Binding-site contacts:
Ligand atom C2 contacts residue GLU384 of chain 1.A at 4.0 Å.
Ligand atom C9 contacts residue GLU384 of chain 1.A at 3.6 Å.
Ligand atom C3 contacts residue MET339 of chain 1.A at 3.9 Å (hydrophobic).
Ligand atom N1 contacts residue SER181 of chain 1.A at 3.0 Å (h-bond).
Ligand atom C11 contacts residue GLU384 of chain 1.A at 3.8 Å.
Ligand atom C6 contacts residue LYS180 of chain 1.A at 3.9 Å.
Ligand atom C4 contacts residue LYS501 of chain 1.A at 3.8 Å.
Ligand atom C5 contacts residue LYS180 of chain 1.A at 3.8 Å.
Ligand atom N2 contacts residue ALA541 of chain 1.A at 3.5 Å.
Ligand atom N1 contacts residue GLU384 of chain 1.A at 3.6 Å.
Ligand atom N1 contacts residue LEU178 of chain 1.A at 4.0 Å.
Ligand atom C5 contacts residue LYS501 of chain 1.A at 4.1 Å.
Ligand atom O1 contacts residue PHE383 of chain 1.A at 3.5 Å.
Ligand atom C10 contacts residue LEU178 of chain 1.A at 4.0 Å (hydrophobic).
Ligand atom O1 contacts residue LEU177 of chain 1.A at 3.7 Å.
Ligand atom C1 contacts residue MET339 of chain 1.A at 4.2 Å (hydrophobic).
Ligand atom N2 contacts residue LYS501 of chain 1.A at 3.1 Å (salt-bridge).
Ligand atom C9 contacts residue GLU179 of chain 1.A at 3.9 Å.
Ligand atom C12 contacts residue GLU384 of chain 1.A at 4.0 Å.
Ligand atom N2 contacts residue PHE383 of chain 1.A at 3.4 Å.
Ligand atom C9 contacts residue SER181 of chain 1.A at 4.0 Å.
Ligand atom N1 contacts residue GLU179 of chain 1.A at 3.4 Å.
Ligand atom C1 contacts residue SER181 of chain 1.A at 4.0 Å.
Ligand atom C6 contacts residue ASP504 of chain 1.A at 3.6 Å.
Ligand atom C12 contacts residue LEU177 of chain 1.A at 3.5 Å (hydrophobic).
Ligand atom C1 contacts residue LYS501 of chain 1.A at 3.6 Å.
Ligand atom C9 contacts residue LEU178 of chain 1.A at 3.9 Å (hydrophobic).
Ligand atom N1 contacts residue LYS180 of chain 1.A at 3.0 Å (salt-bridge).
Ligand atom C10 contacts residue PHE383 of chain 1.A at 4.2 Å (hydrophobic).
Ligand atom C9 contacts residue LYS180 of chain 1.A at 3.7 Å.
Ligand atom C12 contacts residue TYR373 of chain 1.A at 3.7 Å (hydrophobic).
Ligand atom C7 contacts residue LYS501 of chain 1.A at 3.9 Å.
Ligand atom C6 contacts residue LYS501 of chain 1.A at 3.4 Å.
Ligand atom C2 contacts residue LYS501 of chain 1.A at 3.7 Å.
Ligand atom O2 contacts residue LEU178 of chain 1.A at 3.4 Å (h-bond).
Ligand atom C5 contacts residue ASP504 of chain 1.A at 3.5 Å.
Ligand atom O2 contacts residue GLU179 of chain 1.A at 4.0 Å.
Ligand atom C12 contacts residue ILE388 of chain 1.A at 3.8 Å (hydrophobic).
Ligand atom C11 contacts residue CYS387 of chain 1.A at 3.5 Å (hydrophobic).
Ligand atom C12 contacts residue CYS387 of chain 1.A at 3.9 Å (hydrophobic).

Sequence of chain 1.A:
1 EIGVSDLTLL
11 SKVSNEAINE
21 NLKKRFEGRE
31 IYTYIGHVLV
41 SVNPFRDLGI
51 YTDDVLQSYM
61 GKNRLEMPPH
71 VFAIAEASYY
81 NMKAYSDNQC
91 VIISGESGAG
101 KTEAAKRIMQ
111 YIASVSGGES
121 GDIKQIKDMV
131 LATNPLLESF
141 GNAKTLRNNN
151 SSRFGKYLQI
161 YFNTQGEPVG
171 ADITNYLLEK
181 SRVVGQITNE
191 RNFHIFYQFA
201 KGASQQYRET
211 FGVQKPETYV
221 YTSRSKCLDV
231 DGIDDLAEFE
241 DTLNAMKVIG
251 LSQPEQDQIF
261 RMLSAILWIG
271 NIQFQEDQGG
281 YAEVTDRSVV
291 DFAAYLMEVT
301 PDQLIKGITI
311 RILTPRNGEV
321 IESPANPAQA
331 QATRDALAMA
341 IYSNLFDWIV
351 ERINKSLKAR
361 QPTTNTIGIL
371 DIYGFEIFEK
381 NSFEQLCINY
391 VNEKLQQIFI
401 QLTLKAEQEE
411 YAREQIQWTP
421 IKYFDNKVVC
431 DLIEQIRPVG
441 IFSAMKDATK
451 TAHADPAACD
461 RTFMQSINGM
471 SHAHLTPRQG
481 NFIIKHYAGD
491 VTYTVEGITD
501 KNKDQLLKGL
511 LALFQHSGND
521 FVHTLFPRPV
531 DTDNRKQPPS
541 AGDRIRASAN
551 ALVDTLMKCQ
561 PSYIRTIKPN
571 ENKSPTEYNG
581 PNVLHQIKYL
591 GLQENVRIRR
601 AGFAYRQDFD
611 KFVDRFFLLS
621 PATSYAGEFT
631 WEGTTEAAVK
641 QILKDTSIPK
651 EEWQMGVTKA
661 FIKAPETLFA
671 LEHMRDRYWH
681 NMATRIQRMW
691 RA

A small-molecule ligand and the protein it binds are described below.
Small molecule (SMILES): CCOC(=O)/C(C#N)=C(\N)c1ccccc1